Sequence of chain 1.C:
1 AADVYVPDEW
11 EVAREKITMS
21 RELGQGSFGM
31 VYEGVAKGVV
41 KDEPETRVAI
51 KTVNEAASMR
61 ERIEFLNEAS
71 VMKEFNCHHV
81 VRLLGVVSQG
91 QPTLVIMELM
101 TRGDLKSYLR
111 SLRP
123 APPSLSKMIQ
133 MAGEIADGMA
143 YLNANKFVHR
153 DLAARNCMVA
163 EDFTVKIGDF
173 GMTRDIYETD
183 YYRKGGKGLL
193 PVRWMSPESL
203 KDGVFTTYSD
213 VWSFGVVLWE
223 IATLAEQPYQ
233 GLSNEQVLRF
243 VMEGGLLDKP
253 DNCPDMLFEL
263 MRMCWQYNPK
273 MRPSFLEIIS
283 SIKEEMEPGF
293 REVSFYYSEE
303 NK

This small molecule binds to this protein.
Small molecule (SMILES): Nc1ncnc2c1c(-c1cccc(OCc3ccccc3)c1)cn2C1CC(CN2CCC2)C1

Binding-site contacts:
Ligand atom C12 contacts residue MET97 of chain 1.C at 3.5 Å (hydrophobic).
Ligand atom C21 contacts residue GLU68 of chain 1.C at 3.8 Å.
Ligand atom C07 contacts residue MET160 of chain 1.C at 3.6 Å (hydrophobic).
Ligand atom N24 contacts residue VAL81 of chain 1.C at 3.5 Å.
Ligand atom N05 contacts residue ALA49 of chain 1.C at 3.5 Å.
Ligand atom C04 contacts residue MET100 of chain 1.C at 3.4 Å (hydrophobic).
Ligand atom C14 contacts residue MET97 of chain 1.C at 3.8 Å (hydrophobic).
Ligand atom C26 contacts residue VAL31 of chain 1.C at 3.8 Å (hydrophobic).
Ligand atom C33 contacts residue GLN25 of chain 1.C at 3.4 Å.
Ligand atom C31 contacts residue ASP104 of chain 1.C at 3.5 Å.
Ligand atom C10 contacts residue MET97 of chain 1.C at 3.9 Å (hydrophobic).
Ligand atom C22 contacts residue PHE28 of chain 1.C at 3.6 Å (hydrophobic).
Ligand atom N05 contacts residue MET100 of chain 1.C at 3.1 Å (h-bond).
Ligand atom N03 contacts residue MET160 of chain 1.C at 3.4 Å.
Ligand atom C22 contacts residue LYS51 of chain 1.C at 3.8 Å.
Ligand atom O16 contacts residue LYS51 of chain 1.C at 2.9 Å (salt-bridge).
Ligand atom C13 contacts residue MET97 of chain 1.C at 3.5 Å (hydrophobic).
Ligand atom C14 contacts residue GLY170 of chain 1.C at 3.8 Å.
Ligand atom C14 contacts residue ASP171 of chain 1.C at 3.9 Å.
Ligand atom C17 contacts residue LYS51 of chain 1.C at 3.6 Å.
Ligand atom C22 contacts residue GLU68 of chain 1.C at 3.5 Å.
Ligand atom C23 contacts residue LYS51 of chain 1.C at 3.2 Å.
Ligand atom C26 contacts residue GLY24 of chain 1.C at 3.3 Å.
Ligand atom C29 contacts residue GLY26 of chain 1.C at 3.8 Å.
Ligand atom N24 contacts residue MET100 of chain 1.C at 3.8 Å.
Ligand atom N24 contacts residue GLU98 of chain 1.C at 3.1 Å (salt-bridge).
Ligand atom C21 contacts residue PHE65 of chain 1.C at 3.7 Å (hydrophobic).
Ligand atom N03 contacts residue LEU23 of chain 1.C at 3.8 Å.
Ligand atom C11 contacts residue MET97 of chain 1.C at 3.6 Å (hydrophobic).
Ligand atom C13 contacts residue ASP171 of chain 1.C at 3.6 Å.
Ligand atom C02 contacts residue MET160 of chain 1.C at 3.4 Å (hydrophobic).
Ligand atom N01 contacts residue MET160 of chain 1.C at 3.8 Å.
Ligand atom C04 contacts residue LEU23 of chain 1.C at 3.7 Å (hydrophobic).
Ligand atom C18 contacts residue LYS51 of chain 1.C at 3.3 Å.
Ligand atom C06 contacts residue ALA49 of chain 1.C at 3.8 Å (hydrophobic).
Ligand atom C19 contacts residue LYS51 of chain 1.C at 3.8 Å.
Ligand atom C14 contacts residue VAL81 of chain 1.C at 3.7 Å (hydrophobic).
Ligand atom C31 contacts residue ARG157 of chain 1.C at 3.6 Å.
Ligand atom C04 contacts residue MET160 of chain 1.C at 3.8 Å (hydrophobic).
Ligand atom N05 contacts residue GLU98 of chain 1.C at 3.8 Å.